Binding-site contacts:
Ligand atom OAG contacts residue SER41 of chain 1.B at 3.3 Å (h-bond).
Ligand atom PAY contacts residue SER41 of chain 1.B at 4.4 Å.
Ligand atom PAZ contacts residue SER41 of chain 1.B at 3.8 Å.
Ligand atom OAH contacts residue VAL38 of chain 1.B at 4.4 Å.
Ligand atom CAX contacts residue SER41 of chain 1.B at 4.4 Å.
Ligand atom PAY contacts residue PHE42 of chain 1.B at 4.4 Å.
Ligand atom OAE contacts residue ARG40 of chain 1.B at 4.2 Å.
Ligand atom OAE contacts residue SER39 of chain 1.B at 2.7 Å.
Ligand atom OAE contacts residue VAL38 of chain 1.B at 3.6 Å.
Ligand atom OAB contacts residue PHE42 of chain 1.B at 4.4 Å.
Ligand atom PAY contacts residue ARG65 of chain 1.B at 4.4 Å.
Ligand atom PAY contacts residue TYR61 of chain 1.B at 3.2 Å.
Ligand atom OAE contacts residue TYR61 of chain 1.B at 2.7 Å (h-bond).
Ligand atom OAB contacts residue ARG65 of chain 1.B at 4.3 Å.
Ligand atom OAH contacts residue ARG40 of chain 1.B at 3.4 Å (salt-bridge).
Ligand atom OAF contacts residue PHE42 of chain 1.B at 3.0 Å (h-bond).
Ligand atom PAY contacts residue SER39 of chain 1.B at 3.8 Å.
Ligand atom OAC contacts residue VAL38 of chain 1.B at 4.4 Å.
Ligand atom OAF contacts residue SER41 of chain 1.B at 3.0 Å.
Ligand atom OAH contacts residue SER39 of chain 1.B at 3.7 Å.
Ligand atom CAI contacts residue ASN204 of chain 1.B at 3.5 Å.
Ligand atom OAB contacts residue SER39 of chain 1.B at 4.3 Å.
Ligand atom CAU contacts residue SER41 of chain 1.B at 3.9 Å.
Ligand atom OAF contacts residue SER39 of chain 1.B at 3.8 Å.
Ligand atom NAV contacts residue ASN204 of chain 1.B at 4.5 Å.
Ligand atom OAH contacts residue SER41 of chain 1.B at 3.1 Å (h-bond).
Ligand atom CAJ contacts residue ASN204 of chain 1.B at 3.7 Å.
Ligand atom OAE contacts residue ARG65 of chain 1.B at 3.4 Å (salt-bridge).
Ligand atom OAF contacts residue TYR61 of chain 1.B at 4.2 Å.
Ligand atom OAB contacts residue TYR61 of chain 1.B at 2.6 Å (h-bond).

Sequence of chain 1.B:
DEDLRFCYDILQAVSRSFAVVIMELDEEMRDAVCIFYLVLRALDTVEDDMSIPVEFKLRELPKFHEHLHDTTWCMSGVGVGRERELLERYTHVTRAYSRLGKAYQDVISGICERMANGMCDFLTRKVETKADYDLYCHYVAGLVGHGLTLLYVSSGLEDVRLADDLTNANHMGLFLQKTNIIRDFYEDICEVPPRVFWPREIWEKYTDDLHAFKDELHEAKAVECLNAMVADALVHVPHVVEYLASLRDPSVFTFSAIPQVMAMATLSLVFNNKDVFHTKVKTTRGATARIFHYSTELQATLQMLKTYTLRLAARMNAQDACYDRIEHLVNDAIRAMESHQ

The small molecule below binds the protein below.
Small molecule (SMILES): CCCCCCCCCC[n+]1ccn(CC(O)(P(=O)([O-])O)P(=O)(O)O)c1